Binding-site contacts:
Ligand atom CAF contacts residue PHE320 of chain 1.A at 4.2 Å (hydrophobic).
Ligand atom CAD contacts residue SER234 of chain 1.A at 4.1 Å.
Ligand atom CAH contacts residue PHE320 of chain 1.A at 3.7 Å (hydrophobic).
Ligand atom CAH contacts residue TYR339 of chain 1.A at 3.8 Å (hydrophobic).
Ligand atom OAM contacts residue ASP144 of chain 1.A at 3.8 Å.
Ligand atom CAG contacts residue PHE224 of chain 1.A at 3.6 Å (hydrophobic).
Ligand atom CAI contacts residue ASN343 of chain 1.A at 4.1 Å.
Ligand atom CAE contacts residue VAL145 of chain 1.A at 4.4 Å (hydrophobic).
Ligand atom CAC contacts residue VAL145 of chain 1.A at 4.2 Å (hydrophobic).
Ligand atom CAI contacts residue PHE320 of chain 1.A at 4.4 Å (hydrophobic).
Ligand atom CAH contacts residue PHE224 of chain 1.A at 3.5 Å (hydrophobic).
Ligand atom OAL contacts residue SER238 of chain 1.A at 4.3 Å.
Ligand atom CAG contacts residue ASN324 of chain 1.A at 3.9 Å.
Ligand atom CAF contacts residue VAL145 of chain 1.A at 4.1 Å (hydrophobic).
Ligand atom OAL contacts residue PHE321 of chain 1.A at 4.3 Å.
Ligand atom CAA contacts residue VAL148 of chain 1.A at 3.9 Å (hydrophobic).
Ligand atom CAG contacts residue PHE320 of chain 1.A at 3.7 Å (hydrophobic).
Ligand atom NAN contacts residue ASN343 of chain 1.A at 3.1 Å (h-bond).
Ligand atom OAM contacts residue VAL148 of chain 1.A at 3.9 Å.
Ligand atom CAJ contacts residue ASN343 of chain 1.A at 4.4 Å.
Ligand atom CAO contacts residue PHE224 of chain 1.A at 4.5 Å (hydrophobic).
Ligand atom CAO contacts residue ASN343 of chain 1.A at 3.4 Å.
Ligand atom CAJ contacts residue TYR347 of chain 1.A at 4.4 Å (hydrophobic).
Ligand atom CAB contacts residue VAL145 of chain 1.A at 3.9 Å (hydrophobic).
Ligand atom OAK contacts residue SER234 of chain 1.A at 3.8 Å.
Ligand atom CAE contacts residue PHE320 of chain 1.A at 4.0 Å (hydrophobic).
Ligand atom OAK contacts residue ASN324 of chain 1.A at 3.9 Å.
Ligand atom OAL contacts residue SER234 of chain 1.A at 2.3 Å (h-bond).
Ligand atom CAG contacts residue TYR339 of chain 1.A at 4.0 Å (hydrophobic).
Ligand atom CAB contacts residue VAL148 of chain 1.A at 4.2 Å (hydrophobic).
Ligand atom OAM contacts residue TYR347 of chain 1.A at 3.6 Å (h-bond).
Ligand atom OAL contacts residue SER235 of chain 1.A at 4.5 Å.
Ligand atom OAL contacts residue VAL145 of chain 1.A at 4.4 Å.
Ligand atom CAA contacts residue VAL145 of chain 1.A at 3.9 Å (hydrophobic).
Ligand atom CAJ contacts residue PHE320 of chain 1.A at 4.2 Å (hydrophobic).
Ligand atom CAH contacts residue ASN343 of chain 1.A at 4.3 Å.
Ligand atom OAM contacts residue VAL145 of chain 1.A at 4.2 Å.
Ligand atom CAC contacts residue SER234 of chain 1.A at 3.5 Å.
Ligand atom NAN contacts residue TYR347 of chain 1.A at 3.6 Å.

This protein binds this small molecule.
Small molecule (SMILES): CN[C@@H]1CCc2c(ccc(O)c2O)[C@H]1O

Sequence of chain 1.A:
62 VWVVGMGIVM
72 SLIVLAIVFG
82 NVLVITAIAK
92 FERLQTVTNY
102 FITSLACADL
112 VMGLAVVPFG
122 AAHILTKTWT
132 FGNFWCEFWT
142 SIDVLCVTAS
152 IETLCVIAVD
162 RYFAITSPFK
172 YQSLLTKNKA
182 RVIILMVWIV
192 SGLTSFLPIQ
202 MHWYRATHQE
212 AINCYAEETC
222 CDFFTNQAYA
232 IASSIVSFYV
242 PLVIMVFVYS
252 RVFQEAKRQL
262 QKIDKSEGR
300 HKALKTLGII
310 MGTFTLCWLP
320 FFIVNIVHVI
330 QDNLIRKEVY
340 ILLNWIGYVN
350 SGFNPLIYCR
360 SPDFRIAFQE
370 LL